Sequence of chain 1.B:
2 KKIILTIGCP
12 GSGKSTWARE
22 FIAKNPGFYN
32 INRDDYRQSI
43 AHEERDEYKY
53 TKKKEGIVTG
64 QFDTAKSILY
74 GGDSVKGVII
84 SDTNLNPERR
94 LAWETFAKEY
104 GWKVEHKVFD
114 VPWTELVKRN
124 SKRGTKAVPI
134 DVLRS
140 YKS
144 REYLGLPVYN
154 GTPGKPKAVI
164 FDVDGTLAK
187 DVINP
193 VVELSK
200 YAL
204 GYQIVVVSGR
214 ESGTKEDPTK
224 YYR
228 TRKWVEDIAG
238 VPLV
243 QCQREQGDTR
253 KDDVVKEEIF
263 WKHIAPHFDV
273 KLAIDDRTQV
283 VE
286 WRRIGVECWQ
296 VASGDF

Binding-site contacts:
Ligand atom C8 contacts residue VAL131 of chain 1.B at 3.3 Å (hydrophobic).
Ligand atom O3' contacts residue THR86 of chain 1.B at 3.4 Å.
Ligand atom O4' contacts residue THR61 of chain 1.B at 2.5 Å (h-bond).
Ligand atom C4' contacts residue ARG34 of chain 1.B at 3.5 Å.
Ligand atom OP2 contacts residue ARG38 of chain 1.B at 2.4 Å (salt-bridge).
Ligand atom C2' contacts residue GLU57 of chain 1.B at 3.7 Å.
Ligand atom O5' contacts residue PRO11 of chain 1.B at 3.7 Å.
Ligand atom C2 contacts residue VAL135 of chain 1.B at 3.8 Å (hydrophobic).
Ligand atom P contacts residue ARG38 of chain 1.B at 3.5 Å.
Ligand atom C5' contacts residue THR86 of chain 1.B at 3.6 Å.
Ligand atom C3' contacts residue ARG38 of chain 1.B at 3.5 Å.
Ligand atom C7 contacts residue ARG38 of chain 1.B at 3.7 Å.
Ligand atom OP2 contacts residue ARG34 of chain 1.B at 3.8 Å.
Ligand atom P contacts residue THR86 of chain 1.B at 3.7 Å.
Ligand atom C1' contacts residue THR61 of chain 1.B at 3.4 Å.
Ligand atom O6 contacts residue PRO132 of chain 1.B at 3.4 Å.
Ligand atom N1 contacts residue VAL135 of chain 1.B at 3.5 Å.
Ligand atom C3' contacts residue ASP35 of chain 1.B at 3.6 Å.
Ligand atom C5 contacts residue TYR52 of chain 1.B at 3.6 Å (hydrophobic).
Ligand atom O2 contacts residue TYR52 of chain 1.B at 3.7 Å.
Ligand atom C6 contacts residue ARG38 of chain 1.B at 3.7 Å.
Ligand atom OP1 contacts residue ASN89 of chain 1.B at 3.4 Å (h-bond).
Ligand atom C3' contacts residue ARG34 of chain 1.B at 3.7 Å.
Ligand atom OP1 contacts residue THR86 of chain 1.B at 2.7 Å (h-bond).
Ligand atom O3' contacts residue GLU57 of chain 1.B at 3.4 Å.
Ligand atom N3 contacts residue TYR52 of chain 1.B at 3.0 Å.
Ligand atom O5' contacts residue ASP35 of chain 1.B at 2.9 Å (salt-bridge).
Ligand atom C5' contacts residue ASP35 of chain 1.B at 3.5 Å.
Ligand atom N1 contacts residue TYR52 of chain 1.B at 3.6 Å.
Ligand atom P contacts residue ARG34 of chain 1.B at 3.4 Å.
Ligand atom N7 contacts residue VAL131 of chain 1.B at 3.4 Å.
Ligand atom OP1 contacts residue ASP85 of chain 1.B at 3.3 Å.
Ligand atom O5' contacts residue ARG34 of chain 1.B at 2.9 Å (salt-bridge).
Ligand atom C4 contacts residue TYR52 of chain 1.B at 3.2 Å (hydrophobic).
Ligand atom O4 contacts residue TYR52 of chain 1.B at 3.4 Å.
Ligand atom C2' contacts residue ARG38 of chain 1.B at 3.2 Å.
Ligand atom C5' contacts residue ARG34 of chain 1.B at 2.8 Å.
Ligand atom C2 contacts residue TYR52 of chain 1.B at 3.4 Å (hydrophobic).
Ligand atom OP2 contacts residue ARG34 of chain 1.B at 2.8 Å (salt-bridge).
Ligand atom C4' contacts residue THR61 of chain 1.B at 3.7 Å.

A protein and the small-molecule ligand that binds it are described below.
Small molecule (SMILES): Cc1cn([C@H]2C[C@H](O[P](=O)(O)OC[C@H]3OCC[C@@H]3O)[C@@H](CO[P](=O)(O)O[C@H]3C[C@H](n4cnc5c(=O)nc(N)[nH]c54)O[C@@H]3CO)O2)c(=O)[nH]c1=O